Binding-site contacts:
Ligand atom N12 contacts residue GLU227 of chain 1.D at 3.4 Å (salt-bridge).
Ligand atom O10 contacts residue ARG152 of chain 1.D at 2.7 Å (salt-bridge).
Ligand atom N12 contacts residue TRP178 of chain 1.D at 3.2 Å (h-bond).
Ligand atom O8 contacts residue GLU276 of chain 1.D at 2.8 Å (salt-bridge).
Ligand atom C12 contacts residue TRP178 of chain 1.D at 3.4 Å (hydrophobic).
Ligand atom O1B contacts residue ARG371 of chain 1.D at 2.6 Å (salt-bridge).
Ligand atom N13 contacts residue TRP178 of chain 1.D at 2.9 Å (h-bond).
Ligand atom C9 contacts residue GLU276 of chain 1.D at 3.1 Å.
Ligand atom C3 contacts residue ASP151 of chain 1.D at 3.5 Å.
Ligand atom O10 contacts residue ASP151 of chain 1.D at 3.4 Å.
Ligand atom C4 contacts residue ASP151 of chain 1.D at 3.5 Å.
Ligand atom OAV contacts residue ILE222 of chain 1.D at 3.6 Å.
Ligand atom N13 contacts residue ARG156 of chain 1.D at 3.2 Å (salt-bridge).
Ligand atom O1B contacts residue TYR406 of chain 1.D at 3.3 Å (h-bond).
Ligand atom N13 contacts residue ASP151 of chain 1.D at 2.9 Å (salt-bridge).
Ligand atom C12 contacts residue GLU119 of chain 1.D at 3.7 Å.
Ligand atom C13 contacts residue ARG152 of chain 1.D at 3.5 Å.
Ligand atom C3 contacts residue TYR406 of chain 1.D at 2.9 Å (hydrophobic).
Ligand atom O9 contacts residue ARG224 of chain 1.D at 3.1 Å (salt-bridge).
Ligand atom O1A contacts residue TYR406 of chain 1.D at 3.4 Å (h-bond).
Ligand atom C11 contacts residue TRP178 of chain 1.D at 3.5 Å (hydrophobic).
Ligand atom O1B contacts residue ARG292 of chain 1.D at 3.2 Å (salt-bridge).
Ligand atom C9 contacts residue ALA246 of chain 1.D at 3.6 Å (hydrophobic).
Ligand atom C1 contacts residue ARG371 of chain 1.D at 3.5 Å.
Ligand atom C8 contacts residue GLU276 of chain 1.D at 3.5 Å.
Ligand atom O9 contacts residue ALA246 of chain 1.D at 3.6 Å.
Ligand atom CAN contacts residue ARG224 of chain 1.D at 3.6 Å.
Ligand atom C11 contacts residue ARG152 of chain 1.D at 3.5 Å.
Ligand atom O6 contacts residue TYR406 of chain 1.D at 3.0 Å (h-bond).
Ligand atom C2 contacts residue TYR406 of chain 1.D at 3.0 Å (hydrophobic).
Ligand atom O9 contacts residue GLU276 of chain 1.D at 3.0 Å (salt-bridge).
Ligand atom O8 contacts residue ARG292 of chain 1.D at 3.5 Å.
Ligand atom N4 contacts residue ASP151 of chain 1.D at 2.8 Å (salt-bridge).
Ligand atom OAV contacts residue ARG224 of chain 1.D at 3.5 Å (salt-bridge).
Ligand atom O1A contacts residue ARG371 of chain 1.D at 2.9 Å (salt-bridge).
Ligand atom CAN contacts residue ALA246 of chain 1.D at 3.2 Å (hydrophobic).
Ligand atom C1 contacts residue TYR406 of chain 1.D at 3.1 Å (hydrophobic).
Ligand atom O1A contacts residue ARG118 of chain 1.D at 2.9 Å (salt-bridge).
Ligand atom C3 contacts residue GLU119 of chain 1.D at 3.4 Å.
Ligand atom N4 contacts residue GLU119 of chain 1.D at 3.2 Å (salt-bridge).

This protein binds this small molecule.
Small molecule (SMILES): [H]/N=C(\N)N[C@H]1C=C(C(=O)O)O[C@@H]([C@H](OC)[C@H](O)COC(=O)CCCCCCC)[C@@H]1NC(C)=O

Sequence of chain 1.D:
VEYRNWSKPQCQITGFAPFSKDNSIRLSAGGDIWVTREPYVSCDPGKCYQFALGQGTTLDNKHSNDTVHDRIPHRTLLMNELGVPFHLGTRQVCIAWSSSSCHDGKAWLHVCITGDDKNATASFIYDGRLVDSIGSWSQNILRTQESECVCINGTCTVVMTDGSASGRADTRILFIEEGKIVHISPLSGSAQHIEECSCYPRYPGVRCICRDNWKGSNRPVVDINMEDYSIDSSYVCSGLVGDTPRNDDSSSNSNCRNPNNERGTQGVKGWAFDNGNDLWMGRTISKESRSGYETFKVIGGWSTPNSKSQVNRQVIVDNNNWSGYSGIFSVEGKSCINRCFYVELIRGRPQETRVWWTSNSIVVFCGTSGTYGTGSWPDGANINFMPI